Sequence of chain 1.A:
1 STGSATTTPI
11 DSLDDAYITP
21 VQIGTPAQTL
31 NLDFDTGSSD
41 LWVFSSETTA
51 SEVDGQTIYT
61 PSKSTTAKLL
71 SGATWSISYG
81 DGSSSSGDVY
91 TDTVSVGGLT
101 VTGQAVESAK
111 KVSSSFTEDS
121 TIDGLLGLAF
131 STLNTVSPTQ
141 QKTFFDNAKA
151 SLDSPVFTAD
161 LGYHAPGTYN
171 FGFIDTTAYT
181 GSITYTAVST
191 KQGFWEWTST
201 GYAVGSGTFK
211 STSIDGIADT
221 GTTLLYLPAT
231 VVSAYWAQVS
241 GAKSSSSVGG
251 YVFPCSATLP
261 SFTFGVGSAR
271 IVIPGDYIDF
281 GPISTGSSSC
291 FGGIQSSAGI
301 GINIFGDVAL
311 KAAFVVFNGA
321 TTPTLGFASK

The small molecule below binds the protein below.
Small molecule (SMILES): CN(C)c1ccc(C(=O)O)cn1

Binding-site contacts:
Ligand atom C4 contacts residue ASP33 of chain 1.A at 3.3 Å.
Ligand atom O1 contacts residue TYR79 of chain 1.A at 3.7 Å.
Ligand atom O1 contacts residue ASP35 of chain 1.A at 4.1 Å.
Ligand atom O contacts residue ASP33 of chain 1.A at 4.3 Å.
Ligand atom C3 contacts residue LEU125 of chain 1.A at 4.1 Å (hydrophobic).
Ligand atom O1 contacts residue GLY221 of chain 1.A at 3.6 Å (h-bond).
Ligand atom C7 contacts residue PHE116 of chain 1.A at 4.4 Å (hydrophobic).
Ligand atom O contacts residue ASP35 of chain 1.A at 3.0 Å (salt-bridge).
Ligand atom C7 contacts residue TYR79 of chain 1.A at 4.3 Å (hydrophobic).
Ligand atom C3 contacts residue ASP33 of chain 1.A at 3.5 Å.
Ligand atom C7 contacts residue SER83 of chain 1.A at 3.9 Å.
Ligand atom C5 contacts residue GLY221 of chain 1.A at 3.9 Å.
Ligand atom C contacts residue ASP119 of chain 1.A at 4.0 Å.
Ligand atom C2 contacts residue SER83 of chain 1.A at 4.4 Å.
Ligand atom O contacts residue GLY221 of chain 1.A at 3.2 Å (h-bond).
Ligand atom C6 contacts residue LEU125 of chain 1.A at 4.0 Å (hydrophobic).
Ligand atom N contacts residue PHE116 of chain 1.A at 3.3 Å.
Ligand atom C3 contacts residue PHE116 of chain 1.A at 3.5 Å (hydrophobic).
Ligand atom C6 contacts residue ASP35 of chain 1.A at 3.9 Å.
Ligand atom N1 contacts residue ASP81 of chain 1.A at 2.8 Å (salt-bridge).
Ligand atom C contacts residue ILE122 of chain 1.A at 3.9 Å (hydrophobic).
Ligand atom C1 contacts residue PHE116 of chain 1.A at 3.6 Å (hydrophobic).
Ligand atom C1 contacts residue SER83 of chain 1.A at 4.0 Å.
Ligand atom O contacts residue LEU125 of chain 1.A at 3.5 Å.
Ligand atom N1 contacts residue PHE116 of chain 1.A at 3.9 Å.
Ligand atom C4 contacts residue PHE116 of chain 1.A at 4.3 Å (hydrophobic).
Ligand atom C7 contacts residue ASP81 of chain 1.A at 3.2 Å.
Ligand atom C2 contacts residue ASP81 of chain 1.A at 4.0 Å.
Ligand atom C1 contacts residue ASP81 of chain 1.A at 3.8 Å.
Ligand atom C4 contacts residue GLY221 of chain 1.A at 4.3 Å.
Ligand atom C6 contacts residue TYR79 of chain 1.A at 4.0 Å (hydrophobic).
Ligand atom N contacts residue ASP81 of chain 1.A at 4.3 Å.
Ligand atom C2 contacts residue PHE116 of chain 1.A at 3.4 Å (hydrophobic).
Ligand atom C5 contacts residue LEU125 of chain 1.A at 4.2 Å (hydrophobic).
Ligand atom C contacts residue SER115 of chain 1.A at 4.3 Å.
Ligand atom C1 contacts residue SER115 of chain 1.A at 3.1 Å.
Ligand atom C6 contacts residue GLY221 of chain 1.A at 3.3 Å.
Ligand atom N1 contacts residue SER83 of chain 1.A at 3.5 Å (h-bond).
Ligand atom C contacts residue PHE116 of chain 1.A at 3.4 Å (hydrophobic).
Ligand atom C4 contacts residue LEU125 of chain 1.A at 3.8 Å (hydrophobic).